This small molecule binds to this protein.
Small molecule (SMILES): C[C@@H](Cn1cnc2c(N)nc(N)nc21)OCP(=O)([O-])[O-]

Sequence of chain 1.A:
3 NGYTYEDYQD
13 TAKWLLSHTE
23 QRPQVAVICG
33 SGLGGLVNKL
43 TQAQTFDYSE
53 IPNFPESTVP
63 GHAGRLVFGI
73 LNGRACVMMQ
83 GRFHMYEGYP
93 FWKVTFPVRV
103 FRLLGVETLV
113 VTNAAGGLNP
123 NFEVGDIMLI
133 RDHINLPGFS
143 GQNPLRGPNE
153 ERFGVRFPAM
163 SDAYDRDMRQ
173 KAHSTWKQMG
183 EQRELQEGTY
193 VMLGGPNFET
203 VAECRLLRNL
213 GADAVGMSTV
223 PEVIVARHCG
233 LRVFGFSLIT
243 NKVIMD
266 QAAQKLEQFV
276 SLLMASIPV

Sequence of chain 1.B:
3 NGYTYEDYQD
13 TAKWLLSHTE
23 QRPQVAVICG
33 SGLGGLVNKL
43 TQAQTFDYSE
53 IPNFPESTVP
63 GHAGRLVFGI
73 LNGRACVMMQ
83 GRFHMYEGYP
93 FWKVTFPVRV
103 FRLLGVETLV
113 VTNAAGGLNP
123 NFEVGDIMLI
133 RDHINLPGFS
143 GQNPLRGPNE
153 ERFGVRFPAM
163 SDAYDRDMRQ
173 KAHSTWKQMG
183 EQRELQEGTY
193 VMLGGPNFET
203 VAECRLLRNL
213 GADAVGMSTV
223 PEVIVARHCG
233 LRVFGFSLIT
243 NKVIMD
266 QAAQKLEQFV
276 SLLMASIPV

Binding-site contacts:
Ligand atom N3 contacts residue GLY218 of chain 1.A at 3.5 Å.
Ligand atom O2P contacts residue ALA116 of chain 1.A at 3.1 Å (h-bond).
Ligand atom N6 contacts residue GLU201 of chain 1.A at 3.7 Å.
Ligand atom O2P contacts residue ASN115 of chain 1.A at 3.2 Å.
Ligand atom C14 contacts residue ALA116 of chain 1.A at 3.5 Å (hydrophobic).
Ligand atom C4 contacts residue VAL217 of chain 1.A at 3.8 Å (hydrophobic).
Ligand atom N1 contacts residue GLU201 of chain 1.A at 2.8 Å (salt-bridge).
Ligand atom N7 contacts residue ALA117 of chain 1.A at 3.7 Å.
Ligand atom N3 contacts residue VAL217 of chain 1.A at 3.8 Å.
Ligand atom O1P contacts residue SER33 of chain 1.A at 3.8 Å.
Ligand atom C8 contacts residue ALA116 of chain 1.A at 3.7 Å (hydrophobic).
Ligand atom C5 contacts residue PHE200 of chain 1.A at 3.4 Å (hydrophobic).
Ligand atom N7 contacts residue ASN243 of chain 1.A at 2.9 Å (h-bond).
Ligand atom C5 contacts residue GLY118 of chain 1.A at 3.6 Å.
Ligand atom P contacts residue SER33 of chain 1.A at 3.8 Å.
Ligand atom C2 contacts residue GLU201 of chain 1.A at 3.5 Å.
Ligand atom N9 contacts residue ALA116 of chain 1.A at 3.6 Å.
Ligand atom C6 contacts residue PHE200 of chain 1.A at 3.5 Å (hydrophobic).
Ligand atom C8 contacts residue ALA117 of chain 1.A at 3.7 Å (hydrophobic).
Ligand atom N6 contacts residue ASN243 of chain 1.A at 3.0 Å (h-bond).
Ligand atom O3P contacts residue ASN115 of chain 1.A at 3.7 Å.
Ligand atom O2P contacts residue SER33 of chain 1.A at 2.9 Å (h-bond).
Ligand atom N3 contacts residue MET219 of chain 1.A at 3.6 Å.
Ligand atom O1P contacts residue HIS86 of chain 1.A at 2.8 Å.
Ligand atom N7 contacts residue GLY118 of chain 1.A at 3.4 Å (h-bond).
Ligand atom O3P contacts residue SER220 of chain 1.A at 2.6 Å (h-bond).
Ligand atom N2 contacts residue MET219 of chain 1.A at 3.5 Å.
Ligand atom N7 contacts residue PHE200 of chain 1.A at 3.7 Å.
Ligand atom N6 contacts residue PHE200 of chain 1.A at 3.5 Å.
Ligand atom C4 contacts residue PHE200 of chain 1.A at 3.7 Å (hydrophobic).
Ligand atom C12 contacts residue PHE159 of chain 1.B at 3.8 Å (hydrophobic).
Ligand atom C2 contacts residue MET219 of chain 1.A at 3.8 Å (hydrophobic).
Ligand atom C14 contacts residue SER33 of chain 1.A at 3.6 Å.
Ligand atom O2P contacts residue GLY32 of chain 1.A at 3.2 Å.
Ligand atom C6 contacts residue GLU201 of chain 1.A at 3.7 Å.
Ligand atom N6 contacts residue GLY118 of chain 1.A at 3.7 Å.
Ligand atom N2 contacts residue LEU195 of chain 1.A at 3.4 Å.
Ligand atom N2 contacts residue GLU201 of chain 1.A at 2.5 Å (salt-bridge).
Ligand atom C8 contacts residue ASN243 of chain 1.A at 3.7 Å.
Ligand atom C10 contacts residue ALA116 of chain 1.A at 3.2 Å (hydrophobic).